Binding-site contacts:
Ligand atom C9 contacts residue THR85 of chain 3.A at 3.3 Å.
Ligand atom C11 contacts residue PHE124 of chain 3.A at 3.8 Å (hydrophobic).
Ligand atom C15 contacts residue VAL36 of chain 3.A at 3.7 Å (hydrophobic).
Ligand atom CL1 contacts residue PHE119 of chain 3.A at 3.5 Å.
Ligand atom C20 contacts residue GLN19 of chain 3.A at 3.7 Å.
Ligand atom C17 contacts residue PHE124 of chain 3.A at 3.6 Å (hydrophobic).
Ligand atom C6 contacts residue TYR83 of chain 3.A at 3.5 Å (hydrophobic).
Ligand atom C5 contacts residue ASP38 of chain 3.A at 3.3 Å.
Ligand atom N3 contacts residue ASP226 of chain 3.A at 2.6 Å (salt-bridge).
Ligand atom C34 contacts residue GLY40 of chain 3.A at 3.5 Å.
Ligand atom N7 contacts residue GLY228 of chain 3.A at 3.7 Å.
Ligand atom C1 contacts residue TYR83 of chain 3.A at 3.8 Å (hydrophobic).
Ligand atom C27 contacts residue TYR83 of chain 3.A at 3.8 Å (hydrophobic).
Ligand atom O24 contacts residue TYR83 of chain 3.A at 3.1 Å.
Ligand atom N3 contacts residue ASP38 of chain 3.A at 2.9 Å (salt-bridge).
Ligand atom C8 contacts residue THR85 of chain 3.A at 3.7 Å.
Ligand atom C4 contacts residue ASP226 of chain 3.A at 3.4 Å.
Ligand atom C2 contacts residue ASP38 of chain 3.A at 3.7 Å.
Ligand atom C6 contacts residue ASP38 of chain 3.A at 3.6 Å.
Ligand atom C14 contacts residue TYR83 of chain 3.A at 3.7 Å (hydrophobic).
Ligand atom C4 contacts residue ASP38 of chain 3.A at 3.5 Å.
Ligand atom C29 contacts residue GLY40 of chain 3.A at 3.8 Å.
Ligand atom C31 contacts residue SER84 of chain 3.A at 3.6 Å.
Ligand atom C23 contacts residue TYR83 of chain 3.A at 3.4 Å (hydrophobic).
Ligand atom O13 contacts residue THR85 of chain 3.A at 2.6 Å (h-bond).
Ligand atom C2 contacts residue ASP226 of chain 3.A at 3.2 Å.
Ligand atom C15 contacts residue ASP38 of chain 3.A at 3.7 Å.
Ligand atom C4 contacts residue ALA229 of chain 3.A at 3.8 Å (hydrophobic).
Ligand atom C4 contacts residue GLY228 of chain 3.A at 3.5 Å.
Ligand atom CL1 contacts residue PRO118 of chain 3.A at 3.7 Å.
Ligand atom C1 contacts residue ASP38 of chain 3.A at 3.3 Å.
Ligand atom N25 contacts residue GLY40 of chain 3.A at 3.1 Å (h-bond).
Ligand atom C16 contacts residue PHE124 of chain 3.A at 3.8 Å (hydrophobic).
Ligand atom O24 contacts residue SER84 of chain 3.A at 2.8 Å (h-bond).
Ligand atom C27 contacts residue ARG82 of chain 3.A at 3.5 Å.
Ligand atom C19 contacts residue GLN19 of chain 3.A at 3.6 Å.
Ligand atom C34 contacts residue SER41 of chain 3.A at 3.5 Å.
Ligand atom C33 contacts residue ILE137 of chain 3.A at 3.4 Å (hydrophobic).
Ligand atom C31 contacts residue ILE305 of chain 3.A at 3.8 Å (hydrophobic).
Ligand atom C28 contacts residue GLY40 of chain 3.A at 3.8 Å.

A small-molecule ligand and the protein it binds are described below.
Small molecule (SMILES): CC(C)CC(CC(C)C)NC(=O)[C@@H]1CNC[C@H](N2CC(=O)N(c3ccccc3Cl)CC2(C)C)C1

Sequence of chain 3.A:
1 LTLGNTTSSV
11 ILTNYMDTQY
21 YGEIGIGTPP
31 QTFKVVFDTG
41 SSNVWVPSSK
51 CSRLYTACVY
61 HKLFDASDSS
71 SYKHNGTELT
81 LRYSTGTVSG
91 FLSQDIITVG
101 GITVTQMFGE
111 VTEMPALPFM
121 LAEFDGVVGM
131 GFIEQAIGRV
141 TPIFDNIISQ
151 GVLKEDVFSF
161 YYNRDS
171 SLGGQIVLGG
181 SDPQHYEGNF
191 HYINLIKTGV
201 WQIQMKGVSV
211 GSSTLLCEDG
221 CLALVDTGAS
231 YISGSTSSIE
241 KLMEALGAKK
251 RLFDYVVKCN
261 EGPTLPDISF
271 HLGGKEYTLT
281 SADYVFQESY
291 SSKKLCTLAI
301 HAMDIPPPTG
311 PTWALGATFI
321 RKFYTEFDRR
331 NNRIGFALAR